A small-molecule ligand and the protein it binds are described below.
Small molecule (SMILES): CC(=O)N[C@H]1[C@H](O[C@H]2[C@H](O)[C@@H](NC(C)=O)CO[C@@H]2CO)O[C@H](CO)[C@@H](O[C@@H]2O[C@H](CO)[C@@H](O)[C@H](O)[C@@H]2O)[C@@H]1O

Sequence of chain 1.I:
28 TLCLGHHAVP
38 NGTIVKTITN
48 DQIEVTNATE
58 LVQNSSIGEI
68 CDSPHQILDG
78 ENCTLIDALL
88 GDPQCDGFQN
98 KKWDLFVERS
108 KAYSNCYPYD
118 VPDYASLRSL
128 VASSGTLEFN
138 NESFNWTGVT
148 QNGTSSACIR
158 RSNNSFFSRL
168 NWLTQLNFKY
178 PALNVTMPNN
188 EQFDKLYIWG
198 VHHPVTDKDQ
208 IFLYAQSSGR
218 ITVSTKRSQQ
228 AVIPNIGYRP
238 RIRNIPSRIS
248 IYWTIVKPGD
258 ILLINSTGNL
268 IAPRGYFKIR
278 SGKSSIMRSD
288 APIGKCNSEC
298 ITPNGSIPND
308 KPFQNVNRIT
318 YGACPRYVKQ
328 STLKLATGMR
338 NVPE

Binding-site contacts:
Ligand atom O7 contacts residue ASN301 of chain 1.I at 3.2 Å (h-bond).
Ligand atom C3 contacts residue VAL313 of chain 1.I at 4.3 Å (hydrophobic).
Ligand atom N2 contacts residue VAL313 of chain 1.I at 3.6 Å (h-bond).
Ligand atom C8 contacts residue VAL313 of chain 1.I at 4.2 Å (hydrophobic).
Ligand atom C3 contacts residue ASN301 of chain 1.I at 3.8 Å.
Ligand atom C2 contacts residue ASN301 of chain 1.I at 2.5 Å.
Ligand atom C7 contacts residue VAL313 of chain 1.I at 4.5 Å (hydrophobic).
Ligand atom C8 contacts residue ASN301 of chain 1.I at 4.4 Å.
Ligand atom N2 contacts residue ASN301 of chain 1.I at 2.9 Å (h-bond).
Ligand atom C1 contacts residue VAL313 of chain 1.I at 3.9 Å (hydrophobic).
Ligand atom C6 contacts residue ASN314 of chain 1.I at 4.1 Å.
Ligand atom C4 contacts residue ASN301 of chain 1.I at 4.2 Å.
Ligand atom C5 contacts residue ASN301 of chain 1.I at 3.7 Å.
Ligand atom O5 contacts residue ASN301 of chain 1.I at 2.4 Å (h-bond).
Ligand atom C1 contacts residue ASN314 of chain 1.I at 4.1 Å.
Ligand atom C7 contacts residue ASN301 of chain 1.I at 3.2 Å.
Ligand atom C5 contacts residue ASN314 of chain 1.I at 3.7 Å.
Ligand atom C2 contacts residue VAL313 of chain 1.I at 4.1 Å (hydrophobic).
Ligand atom C1 contacts residue ASN301 of chain 1.I at 1.4 Å.
Ligand atom O5 contacts residue ASN314 of chain 1.I at 3.8 Å.